Binding-site contacts:
Ligand atom C4' contacts residue SER126 of chain 47.C at 3.4 Å.
Ligand atom OP1 contacts residue THR124 of chain 47.C at 4.0 Å.
Ligand atom O2' contacts residue ARG180 of chain 47.C at 3.9 Å.
Ligand atom N3 contacts residue ARG180 of chain 47.C at 4.0 Å.
Ligand atom C4' contacts residue MET1 of chain 36.C at 3.9 Å (hydrophobic).
Ligand atom C4' contacts residue THR124 of chain 47.C at 3.6 Å.
Ligand atom C2 contacts residue ARG180 of chain 47.C at 3.6 Å.
Ligand atom C5' contacts residue GLU2 of chain 36.C at 3.2 Å.
Ligand atom OP1 contacts residue SER126 of chain 47.C at 2.8 Å (h-bond).
Ligand atom P contacts residue LYS7 of chain 36.C at 3.2 Å.
Ligand atom O4' contacts residue ARG180 of chain 47.C at 4.0 Å.
Ligand atom C1' contacts residue PRO190 of chain 47.C at 3.9 Å (hydrophobic).
Ligand atom N3 contacts residue VAL192 of chain 47.C at 3.4 Å.
Ligand atom C6 contacts residue ILE350 of chain 47.C at 3.8 Å (hydrophobic).
Ligand atom OP1 contacts residue THR3 of chain 36.C at 2.9 Å (h-bond).
Ligand atom N6 contacts residue ILE350 of chain 47.C at 4.0 Å.
Ligand atom C1' contacts residue ARG180 of chain 47.C at 3.7 Å.
Ligand atom O2' contacts residue MET125 of chain 47.C at 3.6 Å.
Ligand atom C4' contacts residue GLU2 of chain 36.C at 3.5 Å.
Ligand atom OP1 contacts residue LYS7 of chain 36.C at 3.4 Å (salt-bridge).
Ligand atom C5' contacts residue THR124 of chain 47.C at 3.5 Å.
Ligand atom C2 contacts residue VAL192 of chain 47.C at 3.7 Å (hydrophobic).
Ligand atom N6 contacts residue THR349 of chain 47.C at 3.9 Å.
Ligand atom O2' contacts residue MET1 of chain 36.C at 3.2 Å (h-bond).
Ligand atom N7 contacts residue ILE350 of chain 47.C at 3.8 Å.
Ligand atom P contacts residue THR3 of chain 36.C at 3.9 Å.
Ligand atom P contacts residue SER126 of chain 47.C at 3.7 Å.
Ligand atom O4' contacts residue MET1 of chain 36.C at 3.7 Å.
Ligand atom O2' contacts residue SER126 of chain 47.C at 3.6 Å (h-bond).
Ligand atom C5' contacts residue SER126 of chain 47.C at 3.9 Å.
Ligand atom C4 contacts residue VAL192 of chain 47.C at 3.9 Å (hydrophobic).
Ligand atom O3' contacts residue SER126 of chain 47.C at 3.3 Å.
Ligand atom O4' contacts residue PRO190 of chain 47.C at 3.2 Å.
Ligand atom O3' contacts residue GLU2 of chain 36.C at 3.6 Å.
Ligand atom C5 contacts residue ILE350 of chain 47.C at 3.6 Å (hydrophobic).
Ligand atom OP1 contacts residue ASN4 of chain 36.C at 3.5 Å.
Ligand atom O3' contacts residue THR3 of chain 36.C at 3.8 Å.
Ligand atom OP2 contacts residue LYS7 of chain 36.C at 2.6 Å (salt-bridge).
Ligand atom O5' contacts residue LYS7 of chain 36.C at 3.4 Å (salt-bridge).
Ligand atom OP1 contacts residue THR124 of chain 47.C at 3.8 Å.

Sequence of chain 36.C:
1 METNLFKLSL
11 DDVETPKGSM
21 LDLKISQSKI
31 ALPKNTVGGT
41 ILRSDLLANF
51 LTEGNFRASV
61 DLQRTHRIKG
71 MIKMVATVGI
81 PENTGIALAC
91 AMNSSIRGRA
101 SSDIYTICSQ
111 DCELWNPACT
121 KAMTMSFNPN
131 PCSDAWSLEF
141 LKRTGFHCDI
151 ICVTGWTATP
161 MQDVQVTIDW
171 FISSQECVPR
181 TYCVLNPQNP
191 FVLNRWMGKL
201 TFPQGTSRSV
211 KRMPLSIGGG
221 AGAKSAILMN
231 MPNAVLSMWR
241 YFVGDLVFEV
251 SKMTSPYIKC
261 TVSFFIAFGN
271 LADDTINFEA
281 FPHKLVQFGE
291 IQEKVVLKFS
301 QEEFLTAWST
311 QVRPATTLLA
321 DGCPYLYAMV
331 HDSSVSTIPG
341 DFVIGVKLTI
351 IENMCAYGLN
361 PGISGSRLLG

Sequence of chain 47.C:
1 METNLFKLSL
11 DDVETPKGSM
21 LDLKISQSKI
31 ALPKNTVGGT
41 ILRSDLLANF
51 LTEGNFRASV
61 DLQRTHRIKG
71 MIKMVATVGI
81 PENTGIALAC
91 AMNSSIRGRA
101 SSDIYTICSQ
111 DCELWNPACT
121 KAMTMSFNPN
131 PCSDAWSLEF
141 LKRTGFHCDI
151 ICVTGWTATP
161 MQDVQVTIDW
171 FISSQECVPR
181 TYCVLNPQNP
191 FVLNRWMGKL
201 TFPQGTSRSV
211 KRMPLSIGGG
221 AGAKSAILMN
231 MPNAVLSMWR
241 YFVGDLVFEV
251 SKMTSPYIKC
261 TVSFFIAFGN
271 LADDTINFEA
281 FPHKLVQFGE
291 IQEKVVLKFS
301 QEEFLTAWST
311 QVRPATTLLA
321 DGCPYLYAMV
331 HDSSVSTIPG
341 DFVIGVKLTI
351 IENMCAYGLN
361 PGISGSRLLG

A small-molecule ligand and the protein it binds are described below.
Small molecule (SMILES): Nc1ccn([C@@H]2O[C@H](CO[P](=O)(O)O[C@H]3[C@@H](O)[C@H](n4ccc(=O)[nH]c4=O)O[C@@H]3CO[P](=O)(O)O[C@H]3[C@@H](O)[C@H](n4ccc(N)nc4=O)O[C@@H]3CO[P](=O)(O)O[C@H]3[C@@H](O)[C@H](n4ccc(=O)[nH]c4=O)O[C@@H]3CO[P](=O)(O)O[C@H]3[C@@H](O)[C@H](n4cnc5c(=O)nc(N)[nH]c54)O[C@@H]3CO[P](=O)(O)O[C@H]3[C@@H](O)[C@H](n4cnc5c(N)ncnc54)O[C@@H]3CO)[C@@H](O)[C@H]2O)c(=O)n1